The protein below binds the small molecule below.
Small molecule (SMILES): CC(=O)N[C@@H]1[C@@H](O)[C@H](O)[C@@H](CO)O[C@H]1O

Sequence of chain 1.B:
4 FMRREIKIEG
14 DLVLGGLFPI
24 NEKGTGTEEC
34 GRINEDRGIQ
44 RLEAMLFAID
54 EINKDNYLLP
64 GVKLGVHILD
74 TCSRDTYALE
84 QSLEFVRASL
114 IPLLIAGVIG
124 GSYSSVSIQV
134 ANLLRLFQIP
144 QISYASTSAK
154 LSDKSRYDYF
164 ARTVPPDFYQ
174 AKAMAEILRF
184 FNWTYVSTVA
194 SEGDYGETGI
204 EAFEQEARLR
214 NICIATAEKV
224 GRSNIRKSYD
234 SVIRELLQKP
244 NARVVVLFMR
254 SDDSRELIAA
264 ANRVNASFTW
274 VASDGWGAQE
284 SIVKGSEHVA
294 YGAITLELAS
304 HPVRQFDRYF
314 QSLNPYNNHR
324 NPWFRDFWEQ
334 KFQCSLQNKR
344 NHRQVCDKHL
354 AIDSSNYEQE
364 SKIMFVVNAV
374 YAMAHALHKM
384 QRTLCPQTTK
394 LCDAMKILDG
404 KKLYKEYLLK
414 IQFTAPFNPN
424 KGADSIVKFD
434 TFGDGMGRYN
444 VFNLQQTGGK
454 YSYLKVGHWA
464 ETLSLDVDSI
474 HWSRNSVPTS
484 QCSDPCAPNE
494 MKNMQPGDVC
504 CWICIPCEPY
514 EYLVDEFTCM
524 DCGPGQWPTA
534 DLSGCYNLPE

Binding-site contacts:
Ligand atom C1 contacts residue ASN185 of chain 1.B at 1.4 Å.
Ligand atom O5 contacts residue ASN185 of chain 1.B at 2.4 Å (h-bond).
Ligand atom C7 contacts residue ASN185 of chain 1.B at 3.4 Å.
Ligand atom C2 contacts residue ASN185 of chain 1.B at 2.4 Å.
Ligand atom C4 contacts residue ASN185 of chain 1.B at 4.2 Å.
Ligand atom N2 contacts residue ASN185 of chain 1.B at 2.9 Å (h-bond).
Ligand atom C8 contacts residue PHE183 of chain 1.B at 4.5 Å (hydrophobic).
Ligand atom C7 contacts residue PHE183 of chain 1.B at 3.9 Å (hydrophobic).
Ligand atom O7 contacts residue PHE183 of chain 1.B at 4.2 Å.
Ligand atom N2 contacts residue PHE183 of chain 1.B at 3.6 Å.
Ligand atom O7 contacts residue PHE184 of chain 1.B at 4.2 Å.
Ligand atom C1 contacts residue PHE183 of chain 1.B at 4.3 Å (hydrophobic).
Ligand atom C3 contacts residue ASN185 of chain 1.B at 3.8 Å.
Ligand atom C5 contacts residue ASN185 of chain 1.B at 3.7 Å.
Ligand atom O7 contacts residue ASN185 of chain 1.B at 3.2 Å (h-bond).